Sequence of chain 4.A:
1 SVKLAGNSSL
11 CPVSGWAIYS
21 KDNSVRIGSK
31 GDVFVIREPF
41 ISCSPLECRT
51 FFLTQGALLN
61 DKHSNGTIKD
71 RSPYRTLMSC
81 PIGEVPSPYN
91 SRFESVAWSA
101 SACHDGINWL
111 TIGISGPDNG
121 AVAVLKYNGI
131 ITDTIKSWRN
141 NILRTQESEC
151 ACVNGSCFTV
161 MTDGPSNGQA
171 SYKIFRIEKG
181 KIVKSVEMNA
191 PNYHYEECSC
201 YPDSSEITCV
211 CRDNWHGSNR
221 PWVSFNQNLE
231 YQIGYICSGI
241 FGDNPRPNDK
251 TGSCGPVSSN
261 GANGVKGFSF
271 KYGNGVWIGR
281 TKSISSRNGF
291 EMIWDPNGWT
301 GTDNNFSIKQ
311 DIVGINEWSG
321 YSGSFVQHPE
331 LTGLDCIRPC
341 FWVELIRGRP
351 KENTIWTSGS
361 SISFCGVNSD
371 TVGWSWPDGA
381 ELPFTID

This protein binds this small molecule.
Small molecule (SMILES): CCC(CC)O[C@@H]1C=C(P(=O)(O)OCCCCCCN=[N+]=N)C[C@H](N)[C@H]1NC(C)=O

Binding-site contacts:
Ligand atom C91 contacts residue ASN214 of chain 4.A at 3.8 Å.
Ligand atom OP2 contacts residue TYR321 of chain 4.A at 3.7 Å.
Ligand atom C81 contacts residue ARG144 of chain 4.A at 3.6 Å.
Ligand atom OP2 contacts residue ARG287 of chain 4.A at 2.9 Å (salt-bridge).
Ligand atom C10 contacts residue ARG71 of chain 4.A at 3.9 Å.
Ligand atom C2 contacts residue TYR321 of chain 4.A at 2.8 Å (hydrophobic).
Ligand atom C3 contacts residue TYR321 of chain 4.A at 3.2 Å (hydrophobic).
Ligand atom C3 contacts residue ARG37 of chain 4.A at 3.9 Å.
Ligand atom C91 contacts residue ARG212 of chain 4.A at 3.9 Å.
Ligand atom C4 contacts residue TYR321 of chain 4.A at 3.6 Å (hydrophobic).
Ligand atom P1 contacts residue TYR321 of chain 4.A at 3.4 Å.
Ligand atom OP1 contacts residue ARG287 of chain 4.A at 2.7 Å (salt-bridge).
Ligand atom P1 contacts residue ARG287 of chain 4.A at 3.7 Å.
Ligand atom C9 contacts residue GLU197 of chain 4.A at 3.9 Å.
Ligand atom C82 contacts residue ARG144 of chain 4.A at 3.9 Å.
Ligand atom C6 contacts residue TYR321 of chain 4.A at 3.8 Å (hydrophobic).
Ligand atom C7 contacts residue TYR321 of chain 4.A at 3.2 Å (hydrophobic).
Ligand atom C3 contacts residue GLU38 of chain 4.A at 3.7 Å.
Ligand atom C9 contacts residue GLU196 of chain 4.A at 3.6 Å.
Ligand atom C22 contacts residue ILE68 of chain 4.A at 3.9 Å (hydrophobic).
Ligand atom C24 contacts residue ILE68 of chain 4.A at 4.0 Å (hydrophobic).
Ligand atom O10 contacts residue ARG71 of chain 4.A at 2.9 Å (salt-bridge).
Ligand atom C5 contacts residue ASP70 of chain 4.A at 3.9 Å.
Ligand atom N4 contacts residue GLU38 of chain 4.A at 2.8 Å (salt-bridge).
Ligand atom C91 contacts residue GLU196 of chain 4.A at 3.6 Å.
Ligand atom C7 contacts residue GLU197 of chain 4.A at 3.8 Å.
Ligand atom OP2 contacts residue ARG212 of chain 4.A at 3.0 Å (salt-bridge).
Ligand atom C4 contacts residue ASP70 of chain 4.A at 3.5 Å.
Ligand atom N4 contacts residue ASP70 of chain 4.A at 3.0 Å (salt-bridge).
Ligand atom C3 contacts residue ASP70 of chain 4.A at 3.3 Å.
Ligand atom OP1 contacts residue ARG37 of chain 4.A at 2.9 Å (salt-bridge).
Ligand atom C24 contacts residue PRO350 of chain 4.A at 3.7 Å (hydrophobic).
Ligand atom C81 contacts residue SER166 of chain 4.A at 3.7 Å.
Ligand atom C6 contacts residue GLU197 of chain 4.A at 3.5 Å.
Ligand atom OP1 contacts residue TYR321 of chain 4.A at 3.3 Å (h-bond).
Ligand atom N8 contacts residue ILE68 of chain 4.A at 3.9 Å.
Ligand atom C4 contacts residue GLU38 of chain 4.A at 3.6 Å.
Ligand atom O10 contacts residue ASP70 of chain 4.A at 3.1 Å.
Ligand atom C4 contacts residue GLU197 of chain 4.A at 3.9 Å.
Ligand atom C7 contacts residue ARG212 of chain 4.A at 3.9 Å.